Sequence of chain 1.D:
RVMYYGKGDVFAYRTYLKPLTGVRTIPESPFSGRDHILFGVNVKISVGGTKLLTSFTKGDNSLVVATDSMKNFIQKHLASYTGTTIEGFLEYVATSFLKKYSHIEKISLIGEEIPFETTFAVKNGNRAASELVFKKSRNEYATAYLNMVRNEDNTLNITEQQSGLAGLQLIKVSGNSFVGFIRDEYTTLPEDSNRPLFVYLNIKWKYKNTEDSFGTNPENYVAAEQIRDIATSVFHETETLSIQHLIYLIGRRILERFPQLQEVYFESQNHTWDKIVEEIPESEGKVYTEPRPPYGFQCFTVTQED

This small molecule binds to this protein.
Small molecule (SMILES): O=c1[nH]c(=O)c2nn[nH]c2[nH]1

Binding-site contacts:
Ligand atom N1 contacts residue GLN250 of chain 1.C at 2.8 Å (h-bond).
Ligand atom O2 contacts residue GLN250 of chain 1.C at 3.8 Å.
Ligand atom N8 contacts residue ALA72 of chain 1.D at 3.9 Å.
Ligand atom O6 contacts residue TYR11 of chain 1.D at 3.6 Å.
Ligand atom N7 contacts residue PHE184 of chain 1.C at 3.7 Å.
Ligand atom N1 contacts residue PHE184 of chain 1.C at 3.6 Å.
Ligand atom O6 contacts residue THR73 of chain 1.D at 3.8 Å.
Ligand atom C2 contacts residue ARG201 of chain 1.C at 3.6 Å.
Ligand atom O6 contacts residue VAL70 of chain 1.D at 4.0 Å.
Ligand atom N9 contacts residue ASN276 of chain 1.C at 4.0 Å.
Ligand atom N8 contacts residue THR73 of chain 1.D at 3.4 Å (h-bond).
Ligand atom C4 contacts residue ARG201 of chain 1.C at 3.8 Å.
Ligand atom C5 contacts residue THR73 of chain 1.D at 4.0 Å.
Ligand atom N8 contacts residue ASP74 of chain 1.D at 4.0 Å.
Ligand atom N7 contacts residue THR73 of chain 1.D at 2.9 Å (h-bond).
Ligand atom O6 contacts residue PHE184 of chain 1.C at 4.0 Å.
Ligand atom C2 contacts residue PHE184 of chain 1.C at 3.7 Å (hydrophobic).
Ligand atom O2 contacts residue SER248 of chain 1.C at 3.3 Å.
Ligand atom C6 contacts residue PHE184 of chain 1.C at 3.5 Å (hydrophobic).
Ligand atom N1 contacts residue SER248 of chain 1.C at 4.0 Å.
Ligand atom N1 contacts residue GLN304 of chain 1.C at 4.1 Å.
Ligand atom O2 contacts residue PHE184 of chain 1.C at 4.0 Å.
Ligand atom N8 contacts residue LEU195 of chain 1.C at 3.8 Å.
Ligand atom O2 contacts residue ILE249 of chain 1.C at 2.8 Å (h-bond).
Ligand atom C6 contacts residue GLN250 of chain 1.C at 3.6 Å.
Ligand atom N3 contacts residue ASN276 of chain 1.C at 3.5 Å (h-bond).
Ligand atom N9 contacts residue ARG201 of chain 1.C at 3.8 Å.
Ligand atom N3 contacts residue PHE184 of chain 1.C at 3.8 Å.
Ligand atom N7 contacts residue ALA72 of chain 1.D at 3.5 Å.
Ligand atom N8 contacts residue PHE184 of chain 1.C at 3.6 Å.
Ligand atom C2 contacts residue SER248 of chain 1.C at 4.0 Å.
Ligand atom N9 contacts residue PHE184 of chain 1.C at 3.4 Å.
Ligand atom O2 contacts residue ARG201 of chain 1.C at 2.9 Å (salt-bridge).
Ligand atom C4 contacts residue ASN276 of chain 1.C at 3.9 Å.
Ligand atom O6 contacts residue GLN250 of chain 1.C at 2.8 Å (h-bond).
Ligand atom C5 contacts residue PHE184 of chain 1.C at 3.3 Å (hydrophobic).
Ligand atom C2 contacts residue GLN250 of chain 1.C at 3.7 Å.
Ligand atom N3 contacts residue ARG201 of chain 1.C at 3.1 Å (salt-bridge).
Ligand atom C4 contacts residue PHE184 of chain 1.C at 3.3 Å (hydrophobic).
Ligand atom C2 contacts residue ILE249 of chain 1.C at 3.9 Å (hydrophobic).

Sequence of chain 1.C:
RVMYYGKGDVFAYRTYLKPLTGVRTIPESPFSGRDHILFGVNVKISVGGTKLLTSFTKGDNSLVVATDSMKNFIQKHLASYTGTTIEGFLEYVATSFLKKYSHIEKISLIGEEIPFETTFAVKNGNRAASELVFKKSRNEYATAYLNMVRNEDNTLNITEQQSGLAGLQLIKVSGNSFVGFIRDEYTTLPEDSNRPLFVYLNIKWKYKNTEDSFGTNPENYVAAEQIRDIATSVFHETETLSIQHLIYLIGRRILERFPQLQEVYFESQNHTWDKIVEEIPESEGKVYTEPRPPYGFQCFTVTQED